Binding-site contacts:
Ligand atom O6 contacts residue ASP19 of chain 1.B at 2.2 Å (salt-bridge).
Ligand atom C6 contacts residue ASP19 of chain 1.B at 3.6 Å.
Ligand atom C4 contacts residue ASP19 of chain 1.B at 4.4 Å.
Ligand atom O6 contacts residue GLY20 of chain 1.B at 4.1 Å.
Ligand atom C5 contacts residue LEU21 of chain 1.B at 4.5 Å (hydrophobic).
Ligand atom C6 contacts residue LEU21 of chain 1.B at 3.1 Å (hydrophobic).
Ligand atom O6 contacts residue LEU21 of chain 1.B at 3.1 Å (h-bond).
Ligand atom O4 contacts residue ASP19 of chain 1.B at 3.0 Å (salt-bridge).
Ligand atom C5 contacts residue ASP19 of chain 1.B at 4.5 Å.

This protein binds this small molecule.
Small molecule (SMILES): OC[C@H]1O[C@H](O[C@H]2O[C@H](CO)[C@@H](O)[C@H](O)[C@H]2O)[C@H](O)[C@@H](O)[C@@H]1O

Sequence of chain 1.B:
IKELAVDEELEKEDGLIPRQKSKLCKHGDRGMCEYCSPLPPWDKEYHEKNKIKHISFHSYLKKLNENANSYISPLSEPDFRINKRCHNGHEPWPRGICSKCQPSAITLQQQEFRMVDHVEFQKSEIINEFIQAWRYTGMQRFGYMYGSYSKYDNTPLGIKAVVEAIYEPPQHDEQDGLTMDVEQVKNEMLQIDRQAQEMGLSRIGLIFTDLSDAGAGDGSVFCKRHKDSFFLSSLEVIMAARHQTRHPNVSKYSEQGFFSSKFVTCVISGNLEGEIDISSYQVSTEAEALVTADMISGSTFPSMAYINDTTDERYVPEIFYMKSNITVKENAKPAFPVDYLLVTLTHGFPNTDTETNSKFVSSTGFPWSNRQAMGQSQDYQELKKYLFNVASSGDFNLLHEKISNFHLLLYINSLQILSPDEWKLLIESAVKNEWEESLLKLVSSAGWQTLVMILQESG